A protein and the small-molecule ligand that binds it are described below.
Small molecule (SMILES): N[C@H](CO)COP(=O)(O)O

Sequence of chain 2.B:
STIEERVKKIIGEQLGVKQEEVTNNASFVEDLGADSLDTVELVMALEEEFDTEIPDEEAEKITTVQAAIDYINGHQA

Binding-site contacts:
Ligand atom P contacts residue SER36 of chain 2.B at 1.6 Å.
Ligand atom O1P contacts residue SER36 of chain 2.B at 2.5 Å (h-bond).
Ligand atom O4P contacts residue SER36 of chain 2.B at 2.5 Å (h-bond).
Ligand atom O3P contacts residue SER36 of chain 2.B at 2.5 Å (h-bond).